The small molecule below binds the protein below.
Small molecule (SMILES): C[C@@H]1CC(=O)Nc2cccc(-c3cnn(C(C)(C)C)c3)c2N1

Binding-site contacts:
Ligand atom CAO contacts residue PRO31 of chain 1.C at 3.5 Å (hydrophobic).
Ligand atom NAG contacts residue TYR88 of chain 1.C at 4.0 Å.
Ligand atom NAP contacts residue PRO31 of chain 1.C at 3.6 Å.
Ligand atom CAN contacts residue LEU41 of chain 1.C at 3.9 Å (hydrophobic).
Ligand atom NAP contacts residue LEU41 of chain 1.C at 3.7 Å.
Ligand atom OAI contacts residue TYR46 of chain 1.C at 3.8 Å.
Ligand atom OAI contacts residue ASN89 of chain 1.C at 2.8 Å (h-bond).
Ligand atom CAT contacts residue LEU30 of chain 1.C at 3.5 Å (hydrophobic).
Ligand atom NAD contacts residue VAL95 of chain 1.C at 4.1 Å.
Ligand atom CAH contacts residue PHE32 of chain 1.C at 3.9 Å (hydrophobic).
Ligand atom CAN contacts residue PRO31 of chain 1.C at 3.9 Å (hydrophobic).
Ligand atom NAQ contacts residue LEU41 of chain 1.C at 3.9 Å.
Ligand atom NAG contacts residue ASN89 of chain 1.C at 2.9 Å (h-bond).
Ligand atom CAJ contacts residue LEU41 of chain 1.C at 4.1 Å (hydrophobic).
Ligand atom CAF contacts residue ASN89 of chain 1.C at 3.8 Å.
Ligand atom CAF contacts residue ILE43 of chain 1.C at 4.0 Å (hydrophobic).
Ligand atom CAH contacts residue VAL95 of chain 1.C at 4.1 Å (hydrophobic).
Ligand atom CAM contacts residue ILE43 of chain 1.C at 3.9 Å (hydrophobic).
Ligand atom CAV contacts residue LEU41 of chain 1.C at 4.1 Å (hydrophobic).
Ligand atom CAR contacts residue PRO31 of chain 1.C at 4.0 Å (hydrophobic).
Ligand atom CAM contacts residue ASN89 of chain 1.C at 3.9 Å.
Ligand atom CAO contacts residue LEU41 of chain 1.C at 3.5 Å (hydrophobic).
Ligand atom NAD contacts residue PRO31 of chain 1.C at 3.6 Å (h-bond).
Ligand atom CAL contacts residue ILE43 of chain 1.C at 4.0 Å (hydrophobic).
Ligand atom CAH contacts residue PRO31 of chain 1.C at 3.4 Å (hydrophobic).
Ligand atom CAA contacts residue ASN89 of chain 1.C at 3.6 Å.
Ligand atom CAB contacts residue VAL36 of chain 1.C at 3.6 Å (hydrophobic).
Ligand atom CAR contacts residue LEU41 of chain 1.C at 4.0 Å (hydrophobic).
Ligand atom CAT contacts residue PRO31 of chain 1.C at 3.7 Å (hydrophobic).
Ligand atom CAA contacts residue TYR46 of chain 1.C at 4.0 Å (hydrophobic).
Ligand atom CAB contacts residue TYR46 of chain 1.C at 3.7 Å (hydrophobic).
Ligand atom NAQ contacts residue PRO31 of chain 1.C at 3.8 Å.
Ligand atom CAF contacts residue VAL95 of chain 1.C at 4.1 Å (hydrophobic).
Ligand atom OAI contacts residue TYR88 of chain 1.C at 3.8 Å.
Ligand atom CAA contacts residue TYR88 of chain 1.C at 4.1 Å (hydrophobic).
Ligand atom CAA contacts residue VAL95 of chain 1.C at 4.2 Å (hydrophobic).
Ligand atom CAC contacts residue VAL36 of chain 1.C at 3.8 Å (hydrophobic).
Ligand atom NAG contacts residue VAL95 of chain 1.C at 3.8 Å.
Ligand atom CAE contacts residue VAL95 of chain 1.C at 4.0 Å (hydrophobic).
Ligand atom CAC contacts residue PRO31 of chain 1.C at 3.5 Å (hydrophobic).

Sequence of chain 1.C:
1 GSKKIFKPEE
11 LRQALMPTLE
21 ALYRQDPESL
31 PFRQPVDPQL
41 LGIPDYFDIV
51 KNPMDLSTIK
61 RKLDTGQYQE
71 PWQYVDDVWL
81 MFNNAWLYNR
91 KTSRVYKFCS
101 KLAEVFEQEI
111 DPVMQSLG